Sequence of chain 2.A:
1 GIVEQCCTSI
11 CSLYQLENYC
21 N

Binding-site contacts:
Ligand atom C3 contacts residue LEU16 of chain 2.A at 4.4 Å (hydrophobic).
Ligand atom C7 contacts residue ALA14 of chain 2.B at 3.6 Å (hydrophobic).
Ligand atom O1 contacts residue LEU11 of chain 2.B at 4.4 Å.
Ligand atom C5 contacts residue HIS10 of chain 2.B at 4.1 Å.
Ligand atom C7 contacts residue LEU16 of chain 2.A at 4.0 Å (hydrophobic).
Ligand atom C5 contacts residue CYS7 of chain 2.B at 3.9 Å (hydrophobic).
Ligand atom C5 contacts residue CYS6 of chain 2.A at 4.4 Å (hydrophobic).
Ligand atom C6 contacts residue CYS7 of chain 2.B at 3.8 Å (hydrophobic).
Ligand atom C2 contacts residue LEU16 of chain 2.A at 4.4 Å (hydrophobic).
Ligand atom O1 contacts residue CYS11 of chain 2.A at 2.8 Å (h-bond).
Ligand atom O1 contacts residue CYS6 of chain 2.A at 2.5 Å (h-bond).
Ligand atom O1 contacts residue ILE10 of chain 2.A at 3.4 Å.
Ligand atom C7 contacts residue CYS11 of chain 2.A at 4.3 Å (hydrophobic).
Ligand atom C4 contacts residue LEU11 of chain 2.B at 3.9 Å (hydrophobic).
Ligand atom C7 contacts residue LEU17 of chain 1.D at 3.6 Å (hydrophobic).
Ligand atom C3 contacts residue LEU11 of chain 2.B at 4.1 Å (hydrophobic).
Ligand atom C1 contacts residue CYS11 of chain 2.A at 3.8 Å (hydrophobic).
Ligand atom O1 contacts residue SER9 of chain 2.A at 3.5 Å (h-bond).
Ligand atom C3 contacts residue CYS11 of chain 2.A at 4.3 Å (hydrophobic).
Ligand atom C2 contacts residue LEU11 of chain 2.B at 4.1 Å (hydrophobic).
Ligand atom C1 contacts residue CYS6 of chain 2.A at 3.3 Å (hydrophobic).
Ligand atom C1 contacts residue LEU11 of chain 2.B at 3.8 Å (hydrophobic).
Ligand atom C2 contacts residue CYS11 of chain 2.A at 3.3 Å (hydrophobic).
Ligand atom C5 contacts residue LEU11 of chain 2.B at 3.6 Å (hydrophobic).
Ligand atom C6 contacts residue LEU11 of chain 2.B at 3.5 Å (hydrophobic).
Ligand atom C6 contacts residue CYS6 of chain 2.A at 3.1 Å (hydrophobic).
Ligand atom C4 contacts residue HIS10 of chain 2.B at 3.8 Å.

Sequence of chain 2.B:
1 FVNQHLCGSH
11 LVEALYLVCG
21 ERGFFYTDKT

This protein binds this small molecule.
Small molecule (SMILES): Cc1cccc(O)c1

Sequence of chain 1.D:
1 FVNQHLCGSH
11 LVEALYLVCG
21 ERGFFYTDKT